Sequence of chain 1.C:
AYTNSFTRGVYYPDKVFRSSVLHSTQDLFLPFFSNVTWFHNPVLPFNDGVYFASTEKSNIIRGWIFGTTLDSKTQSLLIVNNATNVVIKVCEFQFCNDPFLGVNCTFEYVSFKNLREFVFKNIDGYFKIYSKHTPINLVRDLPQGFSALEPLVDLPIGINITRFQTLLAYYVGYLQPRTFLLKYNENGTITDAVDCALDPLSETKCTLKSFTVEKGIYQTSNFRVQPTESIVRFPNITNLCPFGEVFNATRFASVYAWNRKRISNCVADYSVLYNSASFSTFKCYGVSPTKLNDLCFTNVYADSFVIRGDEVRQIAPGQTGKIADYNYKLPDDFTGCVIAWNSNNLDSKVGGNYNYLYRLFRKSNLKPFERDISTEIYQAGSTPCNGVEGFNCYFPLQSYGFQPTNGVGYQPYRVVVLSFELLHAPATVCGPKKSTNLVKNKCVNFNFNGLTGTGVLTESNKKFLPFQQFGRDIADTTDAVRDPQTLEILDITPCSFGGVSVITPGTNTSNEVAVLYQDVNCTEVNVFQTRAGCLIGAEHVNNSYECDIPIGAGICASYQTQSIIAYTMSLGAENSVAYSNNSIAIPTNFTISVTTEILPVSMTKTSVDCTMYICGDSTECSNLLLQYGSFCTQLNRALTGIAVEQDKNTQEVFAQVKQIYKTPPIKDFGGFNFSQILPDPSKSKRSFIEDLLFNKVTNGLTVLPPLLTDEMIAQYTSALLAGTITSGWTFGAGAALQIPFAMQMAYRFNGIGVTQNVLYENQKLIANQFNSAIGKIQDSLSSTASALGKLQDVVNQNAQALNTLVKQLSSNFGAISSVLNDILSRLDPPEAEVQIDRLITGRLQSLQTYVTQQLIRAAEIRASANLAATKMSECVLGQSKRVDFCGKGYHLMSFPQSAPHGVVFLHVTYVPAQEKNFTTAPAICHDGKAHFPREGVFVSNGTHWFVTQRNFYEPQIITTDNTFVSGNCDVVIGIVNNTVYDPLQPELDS

Binding-site contacts:
Ligand atom C8 contacts residue TYR28 of chain 1.C at 3.3 Å (hydrophobic).
Ligand atom O5 contacts residue ASN61 of chain 1.C at 2.4 Å (h-bond).
Ligand atom C7 contacts residue ASN61 of chain 1.C at 3.0 Å.
Ligand atom O7 contacts residue ASN61 of chain 1.C at 2.6 Å (h-bond).
Ligand atom O7 contacts residue TYR28 of chain 1.C at 3.1 Å.
Ligand atom C8 contacts residue ASN61 of chain 1.C at 4.3 Å.
Ligand atom C2 contacts residue ASN61 of chain 1.C at 2.5 Å.
Ligand atom C3 contacts residue ASN61 of chain 1.C at 3.8 Å.
Ligand atom C4 contacts residue ASN61 of chain 1.C at 4.2 Å.
Ligand atom C1 contacts residue ASN61 of chain 1.C at 1.4 Å.
Ligand atom C7 contacts residue TYR28 of chain 1.C at 3.8 Å (hydrophobic).
Ligand atom C5 contacts residue ASN61 of chain 1.C at 3.7 Å.
Ligand atom N2 contacts residue ASN61 of chain 1.C at 3.0 Å (h-bond).

A protein and the small-molecule ligand that binds it are described below.
Small molecule (SMILES): CC(=O)N[C@@H]1[C@@H](O)[C@H](O)[C@@H](CO)O[C@H]1O